Sequence of chain 1.C:
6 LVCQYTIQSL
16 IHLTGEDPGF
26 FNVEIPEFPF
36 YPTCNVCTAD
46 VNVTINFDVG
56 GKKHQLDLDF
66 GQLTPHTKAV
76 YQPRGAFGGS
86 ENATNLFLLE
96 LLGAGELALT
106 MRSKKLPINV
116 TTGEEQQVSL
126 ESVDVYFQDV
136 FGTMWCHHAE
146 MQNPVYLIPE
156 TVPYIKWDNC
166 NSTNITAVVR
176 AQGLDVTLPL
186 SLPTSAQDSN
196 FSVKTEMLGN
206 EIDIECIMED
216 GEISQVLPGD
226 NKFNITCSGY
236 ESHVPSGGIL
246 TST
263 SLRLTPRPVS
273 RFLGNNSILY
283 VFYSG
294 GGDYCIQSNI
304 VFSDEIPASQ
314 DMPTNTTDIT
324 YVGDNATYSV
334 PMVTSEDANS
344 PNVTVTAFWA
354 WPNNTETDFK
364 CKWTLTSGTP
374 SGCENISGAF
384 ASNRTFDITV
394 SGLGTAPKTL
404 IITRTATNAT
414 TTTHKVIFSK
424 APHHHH

Sequence of chain 1.A:
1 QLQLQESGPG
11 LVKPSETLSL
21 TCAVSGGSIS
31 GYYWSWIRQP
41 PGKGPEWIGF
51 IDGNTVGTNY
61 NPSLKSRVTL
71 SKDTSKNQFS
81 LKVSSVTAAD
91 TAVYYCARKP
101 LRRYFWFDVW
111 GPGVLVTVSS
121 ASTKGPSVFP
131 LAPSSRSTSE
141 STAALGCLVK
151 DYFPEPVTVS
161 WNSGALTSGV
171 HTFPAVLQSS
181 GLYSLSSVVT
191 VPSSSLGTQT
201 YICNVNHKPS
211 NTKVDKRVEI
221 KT

Binding-site contacts:
Ligand atom C7 contacts residue ASN166 of chain 1.C at 4.2 Å.
Ligand atom C2 contacts residue TYR297 of chain 1.C at 4.5 Å (hydrophobic).
Ligand atom O4 contacts residue TYR297 of chain 1.C at 3.3 Å.
Ligand atom C6 contacts residue CYS298 of chain 1.C at 3.5 Å (hydrophobic).
Ligand atom O7 contacts residue TYR297 of chain 1.C at 4.3 Å.
Ligand atom C4 contacts residue ASN166 of chain 1.C at 4.2 Å.
Ligand atom C5 contacts residue ASP296 of chain 1.C at 4.2 Å.
Ligand atom C5 contacts residue ASN166 of chain 1.C at 3.7 Å.
Ligand atom C1 contacts residue TYR297 of chain 1.C at 4.1 Å (hydrophobic).
Ligand atom C6 contacts residue TYR297 of chain 1.C at 3.4 Å (hydrophobic).
Ligand atom O5 contacts residue TYR297 of chain 1.C at 4.0 Å.
Ligand atom O4 contacts residue ASP296 of chain 1.C at 3.9 Å.
Ligand atom N2 contacts residue SER186 of chain 1.C at 4.1 Å.
Ligand atom O5 contacts residue CYS298 of chain 1.C at 3.7 Å.
Ligand atom O7 contacts residue SER186 of chain 1.C at 3.0 Å (h-bond).
Ligand atom C6 contacts residue ASN166 of chain 1.C at 4.4 Å.
Ligand atom C6 contacts residue ASP296 of chain 1.C at 3.7 Å.
Ligand atom C6 contacts residue VAL56 of chain 1.A at 4.1 Å (hydrophobic).
Ligand atom O5 contacts residue ASN166 of chain 1.C at 2.4 Å (h-bond).
Ligand atom C3 contacts residue TYR297 of chain 1.C at 3.6 Å (hydrophobic).
Ligand atom O6 contacts residue CYS298 of chain 1.C at 4.2 Å.
Ligand atom C2 contacts residue ASN166 of chain 1.C at 2.5 Å.
Ligand atom O6 contacts residue ASN164 of chain 1.C at 3.5 Å (h-bond).
Ligand atom C5 contacts residue TYR297 of chain 1.C at 3.2 Å (hydrophobic).
Ligand atom C4 contacts residue TYR297 of chain 1.C at 3.6 Å (hydrophobic).
Ligand atom N2 contacts residue ASN166 of chain 1.C at 2.9 Å (h-bond).
Ligand atom O6 contacts residue ASN166 of chain 1.C at 3.8 Å.
Ligand atom C1 contacts residue CYS298 of chain 1.C at 4.3 Å (hydrophobic).
Ligand atom O3 contacts residue TYR297 of chain 1.C at 4.5 Å.
Ligand atom O6 contacts residue VAL56 of chain 1.A at 4.0 Å.
Ligand atom C1 contacts residue ASN166 of chain 1.C at 1.4 Å.
Ligand atom C7 contacts residue SER186 of chain 1.C at 3.8 Å.
Ligand atom C5 contacts residue CYS298 of chain 1.C at 4.0 Å (hydrophobic).
Ligand atom C3 contacts residue ASN166 of chain 1.C at 3.8 Å.

A protein and the small-molecule ligand that binds it are described below.
Small molecule (SMILES): CC(=O)N[C@@H]1[C@@H](O)[C@H](O)[C@@H](CO)O[C@H]1O